Sequence of chain 2.A:
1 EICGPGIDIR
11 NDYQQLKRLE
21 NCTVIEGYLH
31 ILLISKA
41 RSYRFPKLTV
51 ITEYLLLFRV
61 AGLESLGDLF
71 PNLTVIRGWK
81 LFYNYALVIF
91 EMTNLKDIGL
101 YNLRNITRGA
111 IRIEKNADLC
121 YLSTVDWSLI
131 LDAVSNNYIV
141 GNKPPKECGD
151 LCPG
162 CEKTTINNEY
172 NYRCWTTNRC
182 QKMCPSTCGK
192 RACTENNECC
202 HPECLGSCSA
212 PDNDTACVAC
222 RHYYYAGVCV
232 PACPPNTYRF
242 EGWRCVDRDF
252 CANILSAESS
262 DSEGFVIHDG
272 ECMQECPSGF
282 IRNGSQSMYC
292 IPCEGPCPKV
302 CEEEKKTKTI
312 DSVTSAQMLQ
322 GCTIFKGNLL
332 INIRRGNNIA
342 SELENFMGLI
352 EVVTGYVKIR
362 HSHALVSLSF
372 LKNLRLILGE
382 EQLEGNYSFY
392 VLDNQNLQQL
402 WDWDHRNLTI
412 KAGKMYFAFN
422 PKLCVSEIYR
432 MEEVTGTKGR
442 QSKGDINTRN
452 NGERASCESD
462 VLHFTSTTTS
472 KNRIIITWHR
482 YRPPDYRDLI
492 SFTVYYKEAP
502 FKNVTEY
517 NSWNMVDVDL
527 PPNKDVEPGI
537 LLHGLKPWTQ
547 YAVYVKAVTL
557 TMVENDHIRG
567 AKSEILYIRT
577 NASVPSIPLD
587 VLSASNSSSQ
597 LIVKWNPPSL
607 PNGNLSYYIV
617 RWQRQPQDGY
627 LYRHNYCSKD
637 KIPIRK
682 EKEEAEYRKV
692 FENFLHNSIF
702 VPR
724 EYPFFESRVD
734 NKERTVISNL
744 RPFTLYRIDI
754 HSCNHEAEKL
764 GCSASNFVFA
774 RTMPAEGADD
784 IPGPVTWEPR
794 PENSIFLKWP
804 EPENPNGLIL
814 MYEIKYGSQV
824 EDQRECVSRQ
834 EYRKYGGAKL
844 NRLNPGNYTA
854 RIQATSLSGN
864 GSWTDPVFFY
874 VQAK

Binding-site contacts:
Ligand atom C4 contacts residue ASN504 of chain 2.A at 4.2 Å.
Ligand atom C8 contacts residue ASN504 of chain 2.A at 3.8 Å.
Ligand atom C3 contacts residue ASN504 of chain 2.A at 3.8 Å.
Ligand atom C1 contacts residue ASN504 of chain 2.A at 1.4 Å.
Ligand atom N2 contacts residue ASN504 of chain 2.A at 2.9 Å (h-bond).
Ligand atom C7 contacts residue ASN504 of chain 2.A at 3.1 Å.
Ligand atom C5 contacts residue ASN504 of chain 2.A at 3.7 Å.
Ligand atom C2 contacts residue ASN504 of chain 2.A at 2.5 Å.
Ligand atom O7 contacts residue ASN504 of chain 2.A at 2.9 Å (h-bond).
Ligand atom O5 contacts residue ASN504 of chain 2.A at 2.4 Å (h-bond).

This protein binds this small molecule.
Small molecule (SMILES): CC(=O)N[C@@H]1[C@@H](O)[C@H](O)[C@@H](CO)O[C@H]1O